Binding-site contacts:
Ligand atom C10 contacts residue PHE486 of chain 1.A at 3.4 Å (hydrophobic).
Ligand atom C1 contacts residue PRO485 of chain 1.A at 3.5 Å (hydrophobic).
Ligand atom C11 contacts residue SER720 of chain 1.D at 3.7 Å.
Ligand atom C12 contacts residue PHE486 of chain 1.A at 3.2 Å (hydrophobic).
Ligand atom O1 contacts residue SER720 of chain 1.D at 3.6 Å.
Ligand atom S1 contacts residue SER488 of chain 1.A at 3.6 Å.
Ligand atom N2 contacts residue PRO485 of chain 1.A at 3.5 Å (h-bond).
Ligand atom C7 contacts residue LYS484 of chain 1.A at 3.8 Å.
Ligand atom C3 contacts residue LYS721 of chain 1.D at 3.7 Å.
Ligand atom C6 contacts residue SER745 of chain 1.A at 3.5 Å.
Ligand atom C12 contacts residue MET487 of chain 1.A at 3.9 Å (hydrophobic).
Ligand atom C9 contacts residue SER720 of chain 1.D at 3.8 Å.
Ligand atom CL contacts residue PHE486 of chain 1.A at 3.7 Å.
Ligand atom C14 contacts residue PHE486 of chain 1.A at 3.0 Å (hydrophobic).
Ligand atom C3 contacts residue GLY722 of chain 1.D at 3.1 Å.
Ligand atom N1 contacts residue SER720 of chain 1.D at 3.8 Å.
Ligand atom C9 contacts residue PHE486 of chain 1.A at 3.5 Å (hydrophobic).
Ligand atom O2 contacts residue SER488 of chain 1.A at 3.8 Å.
Ligand atom CL contacts residue LEU750 of chain 1.A at 2.8 Å.
Ligand atom C13 contacts residue PHE486 of chain 1.A at 3.0 Å (hydrophobic).
Ligand atom C14 contacts residue LEU750 of chain 1.A at 3.3 Å (hydrophobic).
Ligand atom N3 contacts residue SER720 of chain 1.D at 3.6 Å (h-bond).
Ligand atom C8 contacts residue SER745 of chain 1.A at 3.5 Å.
Ligand atom S1 contacts residue PRO485 of chain 1.A at 3.9 Å.
Ligand atom O4 contacts residue LYS754 of chain 1.A at 3.1 Å.
Ligand atom N2 contacts residue SER745 of chain 1.A at 3.5 Å (h-bond).
Ligand atom C4 contacts residue ILE472 of chain 1.D at 3.7 Å (hydrophobic).
Ligand atom C13 contacts residue LEU750 of chain 1.A at 3.7 Å (hydrophobic).
Ligand atom O2 contacts residue PRO485 of chain 1.A at 2.7 Å (h-bond).
Ligand atom C11 contacts residue SER488 of chain 1.A at 3.9 Å.
Ligand atom C5 contacts residue ILE472 of chain 1.D at 3.7 Å (hydrophobic).
Ligand atom O4 contacts residue MET487 of chain 1.A at 3.4 Å.
Ligand atom O1 contacts residue SER488 of chain 1.A at 2.7 Å (h-bond).
Ligand atom N2 contacts residue LEU750 of chain 1.A at 3.9 Å.
Ligand atom CL contacts residue ASP751 of chain 1.A at 3.0 Å.
Ligand atom C4 contacts residue GLY722 of chain 1.D at 3.2 Å.
Ligand atom O3 contacts residue SER488 of chain 1.A at 3.4 Å (h-bond).
Ligand atom C11 contacts residue MET487 of chain 1.A at 3.6 Å (hydrophobic).
Ligand atom O3 contacts residue MET487 of chain 1.A at 3.7 Å.
Ligand atom C11 contacts residue PHE486 of chain 1.A at 3.5 Å (hydrophobic).

A protein and the small-molecule ligand that binds it are described below.
Small molecule (SMILES): NS(=O)(=O)c1cc2c(cc1Cl)N[C@H]([C@H]1C[C@H]3C=C[C@@H]1C3)NS2(=O)=O

Sequence of chain 1.A:
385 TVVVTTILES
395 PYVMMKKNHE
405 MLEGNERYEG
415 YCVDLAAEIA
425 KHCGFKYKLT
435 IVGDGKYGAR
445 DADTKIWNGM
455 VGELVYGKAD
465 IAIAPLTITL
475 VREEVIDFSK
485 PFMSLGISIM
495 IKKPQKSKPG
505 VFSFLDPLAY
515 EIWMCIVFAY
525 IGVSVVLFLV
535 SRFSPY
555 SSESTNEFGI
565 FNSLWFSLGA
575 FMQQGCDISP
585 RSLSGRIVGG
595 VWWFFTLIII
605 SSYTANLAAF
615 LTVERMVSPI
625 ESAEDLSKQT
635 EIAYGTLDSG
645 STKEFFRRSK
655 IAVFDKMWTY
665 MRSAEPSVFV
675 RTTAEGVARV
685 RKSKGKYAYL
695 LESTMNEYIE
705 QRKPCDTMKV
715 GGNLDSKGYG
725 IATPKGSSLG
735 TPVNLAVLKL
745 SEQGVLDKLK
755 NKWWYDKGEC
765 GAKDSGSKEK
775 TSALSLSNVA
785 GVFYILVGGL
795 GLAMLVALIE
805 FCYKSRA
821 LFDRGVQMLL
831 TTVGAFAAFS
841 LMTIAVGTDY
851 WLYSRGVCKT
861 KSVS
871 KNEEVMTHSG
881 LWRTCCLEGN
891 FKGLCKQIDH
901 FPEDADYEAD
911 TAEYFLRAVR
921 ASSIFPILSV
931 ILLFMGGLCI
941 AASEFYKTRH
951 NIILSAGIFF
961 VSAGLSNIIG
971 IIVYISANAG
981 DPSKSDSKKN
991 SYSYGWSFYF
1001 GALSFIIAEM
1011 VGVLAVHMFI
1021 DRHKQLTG

Sequence of chain 1.D:
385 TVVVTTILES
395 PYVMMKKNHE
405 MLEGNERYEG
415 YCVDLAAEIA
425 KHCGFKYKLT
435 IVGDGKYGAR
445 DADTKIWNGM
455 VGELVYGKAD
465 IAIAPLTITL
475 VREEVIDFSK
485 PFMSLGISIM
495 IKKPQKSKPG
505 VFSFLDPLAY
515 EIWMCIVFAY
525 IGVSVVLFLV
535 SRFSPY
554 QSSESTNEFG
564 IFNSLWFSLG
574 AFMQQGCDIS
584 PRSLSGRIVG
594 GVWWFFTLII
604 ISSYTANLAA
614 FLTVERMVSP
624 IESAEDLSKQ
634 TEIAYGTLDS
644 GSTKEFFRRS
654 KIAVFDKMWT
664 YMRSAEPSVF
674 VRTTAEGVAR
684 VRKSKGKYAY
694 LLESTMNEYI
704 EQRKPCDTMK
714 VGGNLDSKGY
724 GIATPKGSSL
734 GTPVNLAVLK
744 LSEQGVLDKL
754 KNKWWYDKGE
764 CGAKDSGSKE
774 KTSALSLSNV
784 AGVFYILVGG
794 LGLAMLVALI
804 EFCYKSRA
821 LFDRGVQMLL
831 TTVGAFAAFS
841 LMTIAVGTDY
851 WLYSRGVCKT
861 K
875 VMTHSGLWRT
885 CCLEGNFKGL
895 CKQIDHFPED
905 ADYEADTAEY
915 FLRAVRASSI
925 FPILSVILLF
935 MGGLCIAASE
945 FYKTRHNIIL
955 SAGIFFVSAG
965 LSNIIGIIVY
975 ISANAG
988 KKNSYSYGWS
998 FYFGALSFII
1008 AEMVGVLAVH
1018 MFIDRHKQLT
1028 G